Binding-site contacts:
Ligand atom C3 contacts residue THR68 of chain 1.E at 3.7 Å.
Ligand atom C8 contacts residue LYS118 of chain 1.E at 3.0 Å.
Ligand atom C16 contacts residue LYS118 of chain 1.E at 3.1 Å.
Ligand atom C19 contacts residue HIS30 of chain 1.F at 3.7 Å.
Ligand atom C19 contacts residue GLY26 of chain 1.F at 3.4 Å.
Ligand atom C8 contacts residue ILE121 of chain 1.E at 3.8 Å (hydrophobic).
Ligand atom C10 contacts residue THR68 of chain 1.E at 4.0 Å.
Ligand atom C2 contacts residue ASP64 of chain 1.E at 3.4 Å.
Ligand atom C22 contacts residue PHE116 of chain 1.E at 3.6 Å (hydrophobic).
Ligand atom C20 contacts residue GLY26 of chain 1.F at 3.8 Å.
Ligand atom C14 contacts residue LYS118 of chain 1.E at 3.8 Å.
Ligand atom C3 contacts residue ASN25 of chain 1.F at 3.4 Å.
Ligand atom C13 contacts residue ALA29 of chain 1.F at 3.8 Å (hydrophobic).
Ligand atom C4 contacts residue GLY26 of chain 1.F at 3.9 Å.
Ligand atom N24 contacts residue ALA65 of chain 1.E at 3.5 Å.
Ligand atom C11 contacts residue ALA29 of chain 1.F at 4.0 Å (hydrophobic).
Ligand atom C2 contacts residue ALA29 of chain 1.F at 4.0 Å (hydrophobic).
Ligand atom O27 contacts residue ILE121 of chain 1.E at 3.3 Å.
Ligand atom O26 contacts residue LYS118 of chain 1.E at 2.6 Å (salt-bridge).
Ligand atom O27 contacts residue LYS118 of chain 1.E at 3.7 Å.
Ligand atom C4 contacts residue THR68 of chain 1.E at 3.6 Å.
Ligand atom C20 contacts residue PHE27 of chain 1.F at 4.0 Å (hydrophobic).
Ligand atom C1 contacts residue ASN25 of chain 1.F at 3.9 Å.
Ligand atom C5 contacts residue LYS118 of chain 1.E at 3.4 Å.
Ligand atom C13 contacts residue ALA65 of chain 1.E at 3.5 Å (hydrophobic).
Ligand atom C11 contacts residue ASN25 of chain 1.F at 4.0 Å.
Ligand atom C2 contacts residue TYR114 of chain 1.E at 3.9 Å (hydrophobic).
Ligand atom C21 contacts residue GLY26 of chain 1.F at 3.4 Å.
Ligand atom C12 contacts residue LYS118 of chain 1.E at 3.8 Å.
Ligand atom C7 contacts residue ALA29 of chain 1.F at 3.8 Å (hydrophobic).
Ligand atom C6 contacts residue GLY26 of chain 1.F at 3.8 Å.
Ligand atom C1 contacts residue VAL63 of chain 1.F at 4.1 Å (hydrophobic).
Ligand atom C2 contacts residue ALA65 of chain 1.E at 3.8 Å (hydrophobic).
Ligand atom C7 contacts residue ALA65 of chain 1.E at 3.4 Å (hydrophobic).
Ligand atom C9 contacts residue ILE115 of chain 1.E at 3.9 Å (hydrophobic).
Ligand atom C22 contacts residue ILE115 of chain 1.E at 3.6 Å (hydrophobic).
Ligand atom C22 contacts residue ILE121 of chain 1.E at 4.1 Å (hydrophobic).
Ligand atom C1 contacts residue ASP64 of chain 1.E at 3.3 Å.
Ligand atom C14 contacts residue ILE121 of chain 1.E at 4.0 Å (hydrophobic).
Ligand atom O25 contacts residue LYS118 of chain 1.E at 3.3 Å (salt-bridge).

The protein below binds the small molecule below.
Small molecule (SMILES): O=C(O)[C@@H](c1ccc(OCc2ccc3ccccc3n2)cc1)C1CCCC1

Sequence of chain 1.E:
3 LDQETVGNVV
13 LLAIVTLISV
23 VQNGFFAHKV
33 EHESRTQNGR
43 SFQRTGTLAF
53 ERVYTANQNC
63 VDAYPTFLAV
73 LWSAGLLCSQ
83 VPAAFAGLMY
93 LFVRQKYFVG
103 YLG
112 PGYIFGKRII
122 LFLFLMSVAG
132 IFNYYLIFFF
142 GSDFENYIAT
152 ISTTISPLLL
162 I

Sequence of chain 1.F:
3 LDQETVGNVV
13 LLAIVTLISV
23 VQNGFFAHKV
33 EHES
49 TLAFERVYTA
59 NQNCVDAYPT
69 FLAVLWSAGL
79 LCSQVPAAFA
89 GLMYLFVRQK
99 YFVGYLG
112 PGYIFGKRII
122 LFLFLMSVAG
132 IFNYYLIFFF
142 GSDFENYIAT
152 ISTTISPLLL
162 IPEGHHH